Sequence of chain 57.L:
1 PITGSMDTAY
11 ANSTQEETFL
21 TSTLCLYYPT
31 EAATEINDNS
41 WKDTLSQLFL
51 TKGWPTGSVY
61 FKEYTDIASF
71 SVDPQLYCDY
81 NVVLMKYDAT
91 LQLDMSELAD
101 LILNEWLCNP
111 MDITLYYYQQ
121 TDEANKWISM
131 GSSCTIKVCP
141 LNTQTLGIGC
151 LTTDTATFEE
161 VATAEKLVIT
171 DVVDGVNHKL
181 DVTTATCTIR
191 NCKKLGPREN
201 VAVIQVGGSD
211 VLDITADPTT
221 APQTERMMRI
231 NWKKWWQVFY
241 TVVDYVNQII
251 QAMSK

This protein binds this small molecule.
Small molecule (SMILES): CC(=O)N[C@H]1[C@H](O[C@H]2[C@H](O)[C@@H](NC(C)=O)CO[C@@H]2CO)O[C@H](CO)[C@@H](O)[C@@H]1O

Binding-site contacts:
Ligand atom C5 contacts residue ASN12 of chain 57.L at 4.0 Å.
Ligand atom O7 contacts residue ASN12 of chain 57.L at 3.7 Å.
Ligand atom N2 contacts residue ASN12 of chain 57.L at 3.8 Å.
Ligand atom C1 contacts residue ASN12 of chain 57.L at 2.1 Å.
Ligand atom C2 contacts residue ASN12 of chain 57.L at 3.2 Å.
Ligand atom O5 contacts residue ASN12 of chain 57.L at 2.6 Å (h-bond).
Ligand atom C7 contacts residue ASN12 of chain 57.L at 3.9 Å.